Sequence of chain 1.A:
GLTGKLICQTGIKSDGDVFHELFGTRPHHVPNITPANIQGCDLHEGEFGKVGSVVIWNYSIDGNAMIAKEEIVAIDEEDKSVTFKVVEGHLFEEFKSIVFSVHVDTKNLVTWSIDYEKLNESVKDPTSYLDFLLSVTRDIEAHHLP

Binding-site contacts:
Ligand atom CAC contacts residue TRP58 of chain 1.A at 3.4 Å (hydrophobic).
Ligand atom CAI contacts residue TYR60 of chain 1.A at 4.4 Å (hydrophobic).
Ligand atom CAG contacts residue TRP116 of chain 1.A at 4.0 Å (hydrophobic).
Ligand atom CAE contacts residue PHE24 of chain 1.A at 3.6 Å (hydrophobic).
Ligand atom CAD contacts residue PHE24 of chain 1.A at 4.2 Å (hydrophobic).
Ligand atom CAI contacts residue PHE136 of chain 1.A at 3.5 Å (hydrophobic).
Ligand atom CAF contacts residue PHE136 of chain 1.A at 3.8 Å (hydrophobic).
Ligand atom CAA contacts residue TYR60 of chain 1.A at 3.9 Å (hydrophobic).
Ligand atom CAA contacts residue PHE101 of chain 1.A at 4.0 Å (hydrophobic).
Ligand atom CAF contacts residue TYR60 of chain 1.A at 3.8 Å (hydrophobic).
Ligand atom CAG contacts residue PHE101 of chain 1.A at 4.1 Å (hydrophobic).
Ligand atom CAE contacts residue PHE85 of chain 1.A at 4.3 Å (hydrophobic).
Ligand atom CAJ contacts residue ILE39 of chain 1.A at 4.0 Å (hydrophobic).
Ligand atom CAB contacts residue PHE85 of chain 1.A at 3.5 Å (hydrophobic).
Ligand atom CAD contacts residue LEU137 of chain 1.A at 3.6 Å (hydrophobic).
Ligand atom CAA contacts residue GLU71 of chain 1.A at 3.7 Å.
Ligand atom CAE contacts residue TRP116 of chain 1.A at 4.5 Å (hydrophobic).
Ligand atom CAK contacts residue GLU71 of chain 1.A at 3.9 Å.
Ligand atom CAK contacts residue TRP58 of chain 1.A at 4.1 Å (hydrophobic).
Ligand atom CAB contacts residue GLU71 of chain 1.A at 2.8 Å.
Ligand atom CAD contacts residue PHE136 of chain 1.A at 4.3 Å (hydrophobic).
Ligand atom CAD contacts residue ILE39 of chain 1.A at 4.0 Å (hydrophobic).
Ligand atom CAG contacts residue PHE85 of chain 1.A at 4.2 Å (hydrophobic).
Ligand atom CAA contacts residue LEU92 of chain 1.A at 4.0 Å (hydrophobic).
Ligand atom CAF contacts residue TYR133 of chain 1.A at 4.0 Å (hydrophobic).
Ligand atom CAJ contacts residue TRP58 of chain 1.A at 4.0 Å (hydrophobic).
Ligand atom CAA contacts residue ALA69 of chain 1.A at 3.7 Å (hydrophobic).
Ligand atom CAB contacts residue PHE101 of chain 1.A at 3.5 Å (hydrophobic).
Ligand atom CAH contacts residue PHE136 of chain 1.A at 4.0 Å (hydrophobic).
Ligand atom CAC contacts residue TYR60 of chain 1.A at 3.8 Å (hydrophobic).
Ligand atom CAA contacts residue TYR133 of chain 1.A at 4.3 Å (hydrophobic).
Ligand atom CAC contacts residue PHE136 of chain 1.A at 4.4 Å (hydrophobic).
Ligand atom CAD contacts residue TRP116 of chain 1.A at 3.8 Å (hydrophobic).
Ligand atom CAG contacts residue GLU71 of chain 1.A at 3.8 Å.
Ligand atom CAH contacts residue GLU71 of chain 1.A at 4.0 Å.
Ligand atom CAE contacts residue TRP58 of chain 1.A at 3.1 Å (hydrophobic).

A protein and the small-molecule ligand that binds it are described below.
Small molecule (SMILES): CC[C@@H](C)C[C@@H](CC)C(C)C